Binding-site contacts:
Ligand atom C4 contacts residue ASN393 of chain 1.A at 4.1 Å.
Ligand atom C1 contacts residue LEU367 of chain 1.A at 4.3 Å (hydrophobic).
Ligand atom C6 contacts residue ASN393 of chain 1.A at 4.5 Å.
Ligand atom C7 contacts residue SER392 of chain 1.A at 4.2 Å.
Ligand atom N2 contacts residue ASN393 of chain 1.A at 2.8 Å (h-bond).
Ligand atom C3 contacts residue ASN393 of chain 1.A at 3.8 Å.
Ligand atom C7 contacts residue ASN393 of chain 1.A at 3.5 Å.
Ligand atom C6 contacts residue LEU367 of chain 1.A at 3.8 Å (hydrophobic).
Ligand atom C5 contacts residue ASN393 of chain 1.A at 3.7 Å.
Ligand atom O7 contacts residue ASN393 of chain 1.A at 3.9 Å.
Ligand atom O5 contacts residue ASN393 of chain 1.A at 2.5 Å (h-bond).
Ligand atom C7 contacts residue SER394 of chain 1.A at 4.2 Å.
Ligand atom C5 contacts residue LEU367 of chain 1.A at 4.2 Å (hydrophobic).
Ligand atom C8 contacts residue ASN393 of chain 1.A at 4.3 Å.
Ligand atom C2 contacts residue ASN393 of chain 1.A at 2.4 Å.
Ligand atom O7 contacts residue SER392 of chain 1.A at 3.9 Å.
Ligand atom O5 contacts residue LEU367 of chain 1.A at 3.5 Å.
Ligand atom C1 contacts residue ASN393 of chain 1.A at 1.4 Å.
Ligand atom C8 contacts residue SER394 of chain 1.A at 3.5 Å.
Ligand atom C8 contacts residue SER392 of chain 1.A at 4.3 Å.

Sequence of chain 1.A:
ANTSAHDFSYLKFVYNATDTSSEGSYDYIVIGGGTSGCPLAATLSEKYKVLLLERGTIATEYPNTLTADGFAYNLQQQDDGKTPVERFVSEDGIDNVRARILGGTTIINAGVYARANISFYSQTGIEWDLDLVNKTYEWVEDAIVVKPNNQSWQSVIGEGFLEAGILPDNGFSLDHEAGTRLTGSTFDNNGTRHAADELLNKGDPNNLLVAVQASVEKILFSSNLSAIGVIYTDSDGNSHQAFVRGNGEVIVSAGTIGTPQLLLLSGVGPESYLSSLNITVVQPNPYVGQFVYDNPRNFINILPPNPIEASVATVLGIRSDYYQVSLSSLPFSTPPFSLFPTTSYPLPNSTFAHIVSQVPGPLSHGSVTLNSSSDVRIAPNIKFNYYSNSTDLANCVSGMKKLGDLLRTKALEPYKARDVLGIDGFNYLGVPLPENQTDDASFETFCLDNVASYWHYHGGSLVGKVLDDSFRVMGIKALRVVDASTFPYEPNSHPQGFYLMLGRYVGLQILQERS

The small molecule below binds the protein below.
Small molecule (SMILES): CC(=O)N[C@@H]1[C@@H](O)[C@H](O)[C@@H](CO)O[C@H]1O